A protein and the small-molecule ligand that binds it are described below.
Small molecule (SMILES): Nc1nc2cc3[nH]c(NCCN4CCOCC4)nc3cc2c(=O)[nH]1

Binding-site contacts:
Ligand atom N2 contacts residue TYR108 of chain 2.A at 3.7 Å.
Ligand atom C3 contacts residue LEU233 of chain 2.A at 3.7 Å (hydrophobic).
Ligand atom C14 contacts residue ARG288 of chain 2.A at 3.6 Å.
Ligand atom O1 contacts residue GLY232 of chain 2.A at 2.7 Å (h-bond).
Ligand atom N2 contacts residue MET262 of chain 2.A at 3.5 Å (h-bond).
Ligand atom C11 contacts residue ASP104 of chain 2.A at 3.6 Å.
Ligand atom O1 contacts residue ASP158 of chain 2.A at 3.5 Å (salt-bridge).
Ligand atom C13 contacts residue ARG288 of chain 2.A at 3.6 Å.
Ligand atom N9 contacts residue ASP104 of chain 2.A at 2.8 Å (salt-bridge).
Ligand atom C8 contacts residue ASP158 of chain 2.A at 3.4 Å.
Ligand atom C6 contacts residue ASP158 of chain 2.A at 3.5 Å.
Ligand atom C3 contacts residue MET262 of chain 2.A at 3.7 Å (hydrophobic).
Ligand atom N2 contacts residue ALA234 of chain 2.A at 3.6 Å (h-bond).
Ligand atom N22 contacts residue ASP104 of chain 2.A at 2.8 Å (salt-bridge).
Ligand atom N9 contacts residue MET262 of chain 2.A at 3.4 Å.
Ligand atom C1 contacts residue ALA234 of chain 2.A at 3.6 Å (hydrophobic).
Ligand atom O2 contacts residue ARG288 of chain 2.A at 2.9 Å (salt-bridge).
Ligand atom O1 contacts residue GLN205 of chain 2.A at 3.0 Å (h-bond).
Ligand atom N22 contacts residue ASP158 of chain 2.A at 2.8 Å (salt-bridge).
Ligand atom C10 contacts residue ASP104 of chain 2.A at 3.6 Å.
Ligand atom N14 contacts residue ALA234 of chain 2.A at 2.8 Å (h-bond).
Ligand atom C7 contacts residue TYR108 of chain 2.A at 3.4 Å (hydrophobic).
Ligand atom N9 contacts residue TYR108 of chain 2.A at 3.5 Å.
Ligand atom C11 contacts residue TYR108 of chain 2.A at 3.6 Å (hydrophobic).
Ligand atom C1 contacts residue GLY263 of chain 2.A at 3.6 Å.
Ligand atom O1 contacts residue CYS160 of chain 2.A at 3.5 Å.
Ligand atom N22 contacts residue ILE203 of chain 2.A at 3.6 Å.
Ligand atom C2 contacts residue ALA234 of chain 2.A at 3.7 Å (hydrophobic).
Ligand atom O1 contacts residue GLY231 of chain 2.A at 3.2 Å.
Ligand atom N22 contacts residue SER105 of chain 2.A at 3.7 Å.
Ligand atom C3 contacts residue TYR108 of chain 2.A at 3.5 Å (hydrophobic).
Ligand atom C8 contacts residue ASP104 of chain 2.A at 3.5 Å.
Ligand atom C10 contacts residue TYR108 of chain 2.A at 3.6 Å (hydrophobic).
Ligand atom N2 contacts residue LEU233 of chain 2.A at 2.8 Å (h-bond).
Ligand atom N13 contacts residue GLY263 of chain 2.A at 3.6 Å.
Ligand atom C6 contacts residue CYS160 of chain 2.A at 3.7 Å (hydrophobic).
Ligand atom C14 contacts residue VAL284 of chain 2.A at 3.6 Å (hydrophobic).
Ligand atom C8 contacts residue MET262 of chain 2.A at 3.7 Å (hydrophobic).
Ligand atom N7 contacts residue ASP158 of chain 2.A at 2.6 Å (salt-bridge).
Ligand atom C12 contacts residue TYR108 of chain 2.A at 3.4 Å (hydrophobic).

Sequence of chain 2.A:
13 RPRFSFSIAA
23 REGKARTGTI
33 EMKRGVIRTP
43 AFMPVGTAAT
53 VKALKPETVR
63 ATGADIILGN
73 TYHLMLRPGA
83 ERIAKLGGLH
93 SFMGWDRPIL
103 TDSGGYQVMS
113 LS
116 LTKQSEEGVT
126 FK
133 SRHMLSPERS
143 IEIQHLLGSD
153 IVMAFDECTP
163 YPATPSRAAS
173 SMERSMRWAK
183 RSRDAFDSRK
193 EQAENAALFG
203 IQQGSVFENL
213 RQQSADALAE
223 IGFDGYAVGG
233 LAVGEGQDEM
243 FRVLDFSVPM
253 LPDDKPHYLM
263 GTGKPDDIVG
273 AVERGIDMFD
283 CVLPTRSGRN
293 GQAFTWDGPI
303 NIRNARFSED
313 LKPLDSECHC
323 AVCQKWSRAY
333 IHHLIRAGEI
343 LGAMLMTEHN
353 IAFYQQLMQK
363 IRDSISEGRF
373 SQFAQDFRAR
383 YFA